Sequence of chain 1.A:
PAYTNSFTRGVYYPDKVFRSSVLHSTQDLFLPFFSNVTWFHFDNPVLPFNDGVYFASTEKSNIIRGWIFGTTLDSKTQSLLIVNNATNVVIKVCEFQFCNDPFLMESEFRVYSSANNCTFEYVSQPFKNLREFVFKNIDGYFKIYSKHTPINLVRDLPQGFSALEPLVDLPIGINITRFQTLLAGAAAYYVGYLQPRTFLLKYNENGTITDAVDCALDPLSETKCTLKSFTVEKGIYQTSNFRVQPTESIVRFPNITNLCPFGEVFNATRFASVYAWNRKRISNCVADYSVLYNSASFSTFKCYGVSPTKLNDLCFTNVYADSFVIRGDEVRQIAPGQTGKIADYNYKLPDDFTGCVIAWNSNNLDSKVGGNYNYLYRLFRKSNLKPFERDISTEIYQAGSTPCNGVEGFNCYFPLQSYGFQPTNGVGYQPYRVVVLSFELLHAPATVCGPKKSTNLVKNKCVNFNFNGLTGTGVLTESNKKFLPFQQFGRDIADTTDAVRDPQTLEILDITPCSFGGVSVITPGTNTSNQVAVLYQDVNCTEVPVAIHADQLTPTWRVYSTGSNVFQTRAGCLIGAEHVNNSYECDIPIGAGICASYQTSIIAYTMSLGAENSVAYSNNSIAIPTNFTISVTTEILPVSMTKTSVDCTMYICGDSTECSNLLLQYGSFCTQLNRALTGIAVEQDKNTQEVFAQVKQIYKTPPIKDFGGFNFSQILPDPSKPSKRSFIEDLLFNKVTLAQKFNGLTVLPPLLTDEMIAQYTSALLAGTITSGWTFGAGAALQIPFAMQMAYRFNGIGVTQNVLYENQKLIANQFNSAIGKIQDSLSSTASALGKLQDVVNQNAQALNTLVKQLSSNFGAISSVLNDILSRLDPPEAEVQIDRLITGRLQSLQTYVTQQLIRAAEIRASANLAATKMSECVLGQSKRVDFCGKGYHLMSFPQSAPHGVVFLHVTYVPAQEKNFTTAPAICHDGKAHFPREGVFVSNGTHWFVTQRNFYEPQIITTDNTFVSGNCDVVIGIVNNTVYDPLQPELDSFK

Sequence of chain 1.B:
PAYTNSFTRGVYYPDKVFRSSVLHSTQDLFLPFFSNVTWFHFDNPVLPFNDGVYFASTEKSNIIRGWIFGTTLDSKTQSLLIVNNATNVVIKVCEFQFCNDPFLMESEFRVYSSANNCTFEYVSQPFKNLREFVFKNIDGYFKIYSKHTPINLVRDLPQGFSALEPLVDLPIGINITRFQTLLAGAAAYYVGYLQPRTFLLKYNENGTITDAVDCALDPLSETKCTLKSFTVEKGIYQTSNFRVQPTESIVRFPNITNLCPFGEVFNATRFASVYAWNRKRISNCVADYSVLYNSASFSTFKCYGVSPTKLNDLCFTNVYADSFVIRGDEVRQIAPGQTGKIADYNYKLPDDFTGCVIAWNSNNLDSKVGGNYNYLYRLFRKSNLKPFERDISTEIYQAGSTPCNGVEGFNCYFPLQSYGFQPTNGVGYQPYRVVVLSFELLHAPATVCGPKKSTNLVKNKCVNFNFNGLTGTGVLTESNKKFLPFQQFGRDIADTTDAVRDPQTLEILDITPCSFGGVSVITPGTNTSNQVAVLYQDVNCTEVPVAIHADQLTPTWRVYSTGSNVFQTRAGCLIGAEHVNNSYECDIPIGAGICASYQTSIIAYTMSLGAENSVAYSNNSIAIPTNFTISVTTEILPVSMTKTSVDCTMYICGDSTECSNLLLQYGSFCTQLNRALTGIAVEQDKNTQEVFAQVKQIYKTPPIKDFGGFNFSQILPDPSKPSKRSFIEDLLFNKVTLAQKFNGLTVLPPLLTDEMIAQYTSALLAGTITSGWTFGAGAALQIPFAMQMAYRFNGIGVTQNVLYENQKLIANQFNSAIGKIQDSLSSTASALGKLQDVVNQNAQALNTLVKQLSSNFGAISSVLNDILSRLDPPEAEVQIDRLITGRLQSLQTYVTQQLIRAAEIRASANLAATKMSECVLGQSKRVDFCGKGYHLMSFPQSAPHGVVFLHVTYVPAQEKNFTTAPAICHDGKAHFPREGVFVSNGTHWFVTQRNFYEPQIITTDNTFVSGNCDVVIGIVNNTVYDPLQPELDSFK

Binding-site contacts:
Ligand atom N2 contacts residue ASN709 of chain 1.A at 2.9 Å (h-bond).
Ligand atom C1 contacts residue ASN709 of chain 1.A at 1.4 Å.
Ligand atom O5 contacts residue ASN709 of chain 1.A at 2.4 Å (h-bond).
Ligand atom C7 contacts residue ASN709 of chain 1.A at 3.2 Å.
Ligand atom C3 contacts residue ASN709 of chain 1.A at 3.8 Å.
Ligand atom C8 contacts residue GLY1131 of chain 1.A at 3.8 Å.
Ligand atom C2 contacts residue ASN709 of chain 1.A at 2.5 Å.
Ligand atom C8 contacts residue ASN710 of chain 1.A at 4.2 Å.
Ligand atom C8 contacts residue ASN709 of chain 1.A at 4.3 Å.
Ligand atom O7 contacts residue ASN709 of chain 1.A at 3.2 Å (h-bond).
Ligand atom O5 contacts residue ASP796 of chain 1.B at 4.1 Å.
Ligand atom C5 contacts residue ASN709 of chain 1.A at 3.7 Å.
Ligand atom C4 contacts residue ASN709 of chain 1.A at 4.2 Å.

A protein and the small-molecule ligand that binds it are described below.
Small molecule (SMILES): CC(=O)N[C@@H]1[C@@H](O)[C@H](O)[C@@H](CO)O[C@H]1O